The protein below binds the small molecule below.
Small molecule (SMILES): Cc1nc2ccccc2nc1OCC1=NC(c2ccccc2)CN1C

Sequence of chain 1.C:
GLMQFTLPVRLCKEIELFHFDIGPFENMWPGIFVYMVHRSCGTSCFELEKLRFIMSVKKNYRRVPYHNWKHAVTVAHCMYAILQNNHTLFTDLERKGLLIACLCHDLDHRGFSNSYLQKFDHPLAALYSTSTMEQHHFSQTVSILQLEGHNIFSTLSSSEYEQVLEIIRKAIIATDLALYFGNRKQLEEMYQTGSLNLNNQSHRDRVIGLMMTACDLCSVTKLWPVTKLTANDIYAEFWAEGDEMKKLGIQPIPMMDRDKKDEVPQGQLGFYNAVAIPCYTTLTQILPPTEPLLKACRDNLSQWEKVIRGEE

Binding-site contacts:
Ligand atom N18 contacts residue GLY279 of chain 1.C at 3.7 Å.
Ligand atom N15 contacts residue MET267 of chain 1.C at 3.6 Å (h-bond).
Ligand atom C22 contacts residue VAL276 of chain 1.C at 3.7 Å (hydrophobic).
Ligand atom C20 contacts residue MET267 of chain 1.C at 3.6 Å (hydrophobic).
Ligand atom C16 contacts residue GLY279 of chain 1.C at 3.7 Å.
Ligand atom N18 contacts residue MET267 of chain 1.C at 3.6 Å.
Ligand atom C14 contacts residue TYR247 of chain 1.C at 3.2 Å (hydrophobic).
Ligand atom C14 contacts residue MET267 of chain 1.C at 3.7 Å (hydrophobic).
Ligand atom C20 contacts residue GLY279 of chain 1.C at 3.6 Å.
Ligand atom N18 contacts residue TYR247 of chain 1.C at 2.4 Å (h-bond).
Ligand atom C9 contacts residue PHE283 of chain 1.C at 3.6 Å (hydrophobic).
Ligand atom C5 contacts residue PHE283 of chain 1.C at 3.5 Å (hydrophobic).
Ligand atom C17 contacts residue TYR247 of chain 1.C at 3.6 Å (hydrophobic).
Ligand atom C2 contacts residue ILE246 of chain 1.C at 3.6 Å (hydrophobic).
Ligand atom C8 contacts residue PHE283 of chain 1.C at 3.4 Å (hydrophobic).
Ligand atom C24 contacts residue PRO266 of chain 1.C at 3.5 Å (hydrophobic).
Ligand atom C25 contacts residue MET267 of chain 1.C at 3.7 Å (hydrophobic).
Ligand atom C16 contacts residue MET267 of chain 1.C at 3.7 Å (hydrophobic).
Ligand atom C13 contacts residue TYR247 of chain 1.C at 3.3 Å (hydrophobic).
Ligand atom C19 contacts residue GLY279 of chain 1.C at 3.7 Å.
Ligand atom C14 contacts residue GLY279 of chain 1.C at 3.5 Å.
Ligand atom C6 contacts residue PHE283 of chain 1.C at 3.5 Å (hydrophobic).
Ligand atom N10 contacts residue PHE283 of chain 1.C at 3.6 Å.
Ligand atom C3 contacts residue LEU229 of chain 1.C at 3.7 Å (hydrophobic).
Ligand atom C21 contacts residue TYR247 of chain 1.C at 3.6 Å (hydrophobic).
Ligand atom N10 contacts residue GLN280 of chain 1.C at 3.2 Å (h-bond).
Ligand atom C23 contacts residue GLU275 of chain 1.C at 3.5 Å.
Ligand atom C1 contacts residue SER231 of chain 1.C at 3.5 Å.
Ligand atom O12 contacts residue MET267 of chain 1.C at 3.5 Å (h-bond).
Ligand atom N15 contacts residue GLY279 of chain 1.C at 3.4 Å (h-bond).
Ligand atom C11 contacts residue MET267 of chain 1.C at 3.7 Å (hydrophobic).
Ligand atom N7 contacts residue PHE283 of chain 1.C at 3.4 Å.
Ligand atom C1 contacts residue ILE246 of chain 1.C at 3.3 Å (hydrophobic).
Ligand atom C4 contacts residue ILE246 of chain 1.C at 3.7 Å (hydrophobic).
Ligand atom C13 contacts residue GLN280 of chain 1.C at 3.1 Å.
Ligand atom O12 contacts residue PHE283 of chain 1.C at 3.7 Å.
Ligand atom C17 contacts residue GLY279 of chain 1.C at 3.4 Å.
Ligand atom C17 contacts residue MET267 of chain 1.C at 3.5 Å (hydrophobic).
Ligand atom C24 contacts residue MET267 of chain 1.C at 3.7 Å (hydrophobic).
Ligand atom C11 contacts residue PHE283 of chain 1.C at 3.7 Å (hydrophobic).